Sequence of chain 3.A:
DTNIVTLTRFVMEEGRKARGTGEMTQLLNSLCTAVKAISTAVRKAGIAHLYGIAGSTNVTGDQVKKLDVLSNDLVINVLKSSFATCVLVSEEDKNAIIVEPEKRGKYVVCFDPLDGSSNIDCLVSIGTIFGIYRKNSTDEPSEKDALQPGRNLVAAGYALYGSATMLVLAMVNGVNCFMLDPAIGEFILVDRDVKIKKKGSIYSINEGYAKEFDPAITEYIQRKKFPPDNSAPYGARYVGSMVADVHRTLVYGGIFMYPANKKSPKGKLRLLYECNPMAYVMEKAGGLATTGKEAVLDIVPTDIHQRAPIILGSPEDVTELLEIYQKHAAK

Binding-site contacts:
Ligand atom C3 contacts residue ASP121 of chain 3.A at 3.5 Å.
Ligand atom O3P contacts residue ARG243 of chain 4.A at 2.6 Å (salt-bridge).
Ligand atom P contacts residue TYR264 of chain 3.A at 3.7 Å.
Ligand atom O1P contacts residue ARG243 of chain 4.A at 3.6 Å.
Ligand atom O3 contacts residue ASP121 of chain 3.A at 2.6 Å (salt-bridge).
Ligand atom P contacts residue ASN212 of chain 3.A at 3.7 Å.
Ligand atom C4 contacts residue GLY246 of chain 3.A at 3.1 Å.
Ligand atom O4 contacts residue GLY246 of chain 3.A at 3.9 Å.
Ligand atom O1 contacts residue PO41 of chain 3.F at 2.6 Å (h-bond).
Ligand atom O5 contacts residue LYS274 of chain 3.A at 2.9 Å (salt-bridge).
Ligand atom O2 contacts residue GLY122 of chain 3.A at 3.8 Å.
Ligand atom O1 contacts residue MG1 of chain 3.D at 2.3 Å.
Ligand atom C6 contacts residue TYR244 of chain 3.A at 3.6 Å (hydrophobic).
Ligand atom P contacts residue ARG243 of chain 4.A at 3.8 Å.
Ligand atom O2P contacts residue TYR215 of chain 3.A at 2.5 Å (h-bond).
Ligand atom C1 contacts residue GLU280 of chain 3.A at 3.6 Å.
Ligand atom P contacts residue TYR215 of chain 3.A at 3.8 Å.
Ligand atom O6 contacts residue TYR264 of chain 3.A at 3.4 Å.
Ligand atom O2P contacts residue TYR264 of chain 3.A at 2.6 Å (h-bond).
Ligand atom C5 contacts residue GLY246 of chain 3.A at 3.9 Å.
Ligand atom O1 contacts residue ASP121 of chain 3.A at 2.7 Å (salt-bridge).
Ligand atom C6 contacts residue GLY246 of chain 3.A at 3.5 Å.
Ligand atom O3 contacts residue SER247 of chain 3.A at 3.6 Å.
Ligand atom O2 contacts residue PO41 of chain 3.F at 3.3 Å (h-bond).
Ligand atom C1 contacts residue PO41 of chain 3.F at 3.4 Å.
Ligand atom O3 contacts residue GLY122 of chain 3.A at 3.6 Å (h-bond).
Ligand atom O6 contacts residue LYS274 of chain 3.A at 3.1 Å (salt-bridge).
Ligand atom O1 contacts residue GLU280 of chain 3.A at 3.0 Å (salt-bridge).
Ligand atom O1P contacts residue TYR264 of chain 3.A at 3.9 Å.
Ligand atom O1 contacts residue GLY122 of chain 3.A at 3.8 Å.
Ligand atom C1 contacts residue ASP121 of chain 3.A at 3.8 Å.
Ligand atom O1P contacts residue ASN212 of chain 3.A at 2.9 Å (h-bond).
Ligand atom O2 contacts residue GLY246 of chain 3.A at 3.7 Å.
Ligand atom O3 contacts residue MET248 of chain 3.A at 2.8 Å (h-bond).
Ligand atom O3 contacts residue GLY246 of chain 3.A at 3.8 Å.
Ligand atom O4 contacts residue MET248 of chain 3.A at 3.1 Å (h-bond).
Ligand atom C1 contacts residue MG1 of chain 3.D at 3.6 Å.
Ligand atom C4 contacts residue MET248 of chain 3.A at 3.5 Å (hydrophobic).
Ligand atom O1P contacts residue TYR244 of chain 3.A at 2.8 Å (h-bond).
Ligand atom C3 contacts residue MET248 of chain 3.A at 3.5 Å (hydrophobic).

A protein and the small-molecule ligand that binds it are described below.
Small molecule (SMILES): O=P(O)(O)OC[C@H]1O[C@](O)(CO)[C@@H](O)[C@@H]1O

Sequence of chain 4.A:
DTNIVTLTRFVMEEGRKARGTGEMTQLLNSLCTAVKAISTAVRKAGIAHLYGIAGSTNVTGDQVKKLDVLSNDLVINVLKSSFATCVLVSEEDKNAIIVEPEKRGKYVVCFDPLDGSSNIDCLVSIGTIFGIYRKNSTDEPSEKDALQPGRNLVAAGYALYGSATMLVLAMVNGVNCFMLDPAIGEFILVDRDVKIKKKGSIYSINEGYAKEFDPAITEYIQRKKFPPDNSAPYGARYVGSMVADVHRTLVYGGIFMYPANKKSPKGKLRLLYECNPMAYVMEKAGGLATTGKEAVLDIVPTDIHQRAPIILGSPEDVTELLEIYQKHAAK